The small molecule below binds the protein below.
Small molecule (SMILES): CC(C)CCC[C@@H](C)[C@H]1CC[C@H]2[C@@H]3CC=C4C[C@@H](O)CC[C@]4(C)[C@H]3CC[C@]12C

Sequence of chain 1.A:
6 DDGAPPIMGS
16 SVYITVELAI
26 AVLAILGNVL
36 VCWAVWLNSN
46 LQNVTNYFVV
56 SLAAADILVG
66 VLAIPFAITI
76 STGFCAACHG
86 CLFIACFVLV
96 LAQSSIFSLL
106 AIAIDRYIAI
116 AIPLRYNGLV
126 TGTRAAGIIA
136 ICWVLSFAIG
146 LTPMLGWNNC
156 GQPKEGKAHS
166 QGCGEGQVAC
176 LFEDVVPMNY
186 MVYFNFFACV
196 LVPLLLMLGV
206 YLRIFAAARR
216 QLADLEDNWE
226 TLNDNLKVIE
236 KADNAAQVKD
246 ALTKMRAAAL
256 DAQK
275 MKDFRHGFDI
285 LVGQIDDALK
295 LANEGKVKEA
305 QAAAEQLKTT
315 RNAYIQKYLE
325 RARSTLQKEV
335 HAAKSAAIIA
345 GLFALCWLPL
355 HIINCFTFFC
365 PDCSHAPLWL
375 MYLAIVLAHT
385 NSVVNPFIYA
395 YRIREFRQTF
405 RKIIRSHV

Binding-site contacts:
Ligand atom C21 contacts residue PRO353 of chain 1.A at 3.6 Å (hydrophobic).
Ligand atom C4 contacts residue OLA1 of chain 1.I at 3.8 Å.
Ligand atom C2 contacts residue HIS369 of chain 1.A at 4.4 Å.
Ligand atom C2 contacts residue ALA370 of chain 1.A at 3.9 Å (hydrophobic).
Ligand atom C26 contacts residue LEU352 of chain 1.A at 3.6 Å (hydrophobic).
Ligand atom C2 contacts residue SER368 of chain 1.A at 3.1 Å.
Ligand atom C1 contacts residue PHE360 of chain 1.A at 3.8 Å (hydrophobic).
Ligand atom C27 contacts residue LEU349 of chain 1.A at 3.7 Å (hydrophobic).
Ligand atom C26 contacts residue PRO353 of chain 1.A at 4.1 Å (hydrophobic).
Ligand atom C12 contacts residue ILE356 of chain 1.A at 4.2 Å (hydrophobic).
Ligand atom O1 contacts residue CYS367 of chain 1.A at 3.6 Å.
Ligand atom C17 contacts residue ILE356 of chain 1.A at 4.4 Å (hydrophobic).
Ligand atom C18 contacts residue LEU374 of chain 1.A at 4.0 Å (hydrophobic).
Ligand atom C19 contacts residue OLA1 of chain 1.I at 4.0 Å.
Ligand atom C12 contacts residue PHE360 of chain 1.A at 4.1 Å (hydrophobic).
Ligand atom C9 contacts residue PHE360 of chain 1.A at 4.2 Å (hydrophobic).
Ligand atom C26 contacts residue ILE356 of chain 1.A at 4.0 Å (hydrophobic).
Ligand atom C11 contacts residue ILE357 of chain 1.A at 3.9 Å (hydrophobic).
Ligand atom C21 contacts residue ILE356 of chain 1.A at 4.0 Å (hydrophobic).
Ligand atom O1 contacts residue SER368 of chain 1.A at 2.6 Å (h-bond).
Ligand atom C1 contacts residue ALA370 of chain 1.A at 4.4 Å (hydrophobic).
Ligand atom C24 contacts residue ILE356 of chain 1.A at 4.3 Å (hydrophobic).
Ligand atom C3 contacts residue SER368 of chain 1.A at 3.4 Å.
Ligand atom C23 contacts residue ILE356 of chain 1.A at 4.3 Å (hydrophobic).
Ligand atom C23 contacts residue PRO353 of chain 1.A at 4.3 Å (hydrophobic).
Ligand atom C11 contacts residue PHE360 of chain 1.A at 4.2 Å (hydrophobic).
Ligand atom C18 contacts residue OLA1 of chain 1.I at 4.1 Å.
Ligand atom C11 contacts residue LEU374 of chain 1.A at 4.2 Å (hydrophobic).
Ligand atom C3 contacts residue CYS367 of chain 1.A at 4.0 Å (hydrophobic).
Ligand atom O1 contacts residue OLA1 of chain 1.I at 4.2 Å.
Ligand atom C19 contacts residue LEU374 of chain 1.A at 3.8 Å (hydrophobic).
Ligand atom C19 contacts residue ALA370 of chain 1.A at 4.1 Å (hydrophobic).
Ligand atom C12 contacts residue ILE357 of chain 1.A at 3.9 Å (hydrophobic).
Ligand atom C22 contacts residue ILE356 of chain 1.A at 4.4 Å (hydrophobic).